Sequence of chain 1.C:
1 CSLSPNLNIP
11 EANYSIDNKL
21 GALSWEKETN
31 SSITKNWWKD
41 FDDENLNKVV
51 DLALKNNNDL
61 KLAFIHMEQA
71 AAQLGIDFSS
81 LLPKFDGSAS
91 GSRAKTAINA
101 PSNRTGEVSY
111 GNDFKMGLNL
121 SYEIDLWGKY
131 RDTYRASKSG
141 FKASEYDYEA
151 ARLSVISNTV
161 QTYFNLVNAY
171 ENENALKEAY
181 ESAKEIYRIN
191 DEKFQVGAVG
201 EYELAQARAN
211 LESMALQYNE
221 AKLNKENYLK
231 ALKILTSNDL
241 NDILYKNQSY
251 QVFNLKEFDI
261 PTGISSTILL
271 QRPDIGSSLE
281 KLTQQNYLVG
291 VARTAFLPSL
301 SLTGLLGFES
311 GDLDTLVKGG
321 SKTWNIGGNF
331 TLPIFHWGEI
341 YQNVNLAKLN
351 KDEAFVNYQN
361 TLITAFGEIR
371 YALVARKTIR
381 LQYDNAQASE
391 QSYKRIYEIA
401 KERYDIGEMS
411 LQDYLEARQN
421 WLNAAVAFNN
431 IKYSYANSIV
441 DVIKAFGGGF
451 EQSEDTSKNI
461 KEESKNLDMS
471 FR

This small molecule binds to this protein.
Small molecule (SMILES): CCCCCC(=O)O[C@@H](C)COC(=O)CCCC

Binding-site contacts:
Ligand atom CA4 contacts residue LEU126 of chain 1.C at 4.2 Å (hydrophobic).
Ligand atom CA5 contacts residue PHE330 of chain 1.C at 4.3 Å (hydrophobic).
Ligand atom OA1 contacts residue TRP127 of chain 1.C at 4.3 Å.
Ligand atom OA1 contacts residue LEU126 of chain 1.C at 3.8 Å.
Ligand atom OB1 contacts residue CYS1 of chain 1.C at 4.4 Å.
Ligand atom CG1 contacts residue LEU126 of chain 1.C at 4.3 Å (hydrophobic).
Ligand atom CA2 contacts residue TRP127 of chain 1.C at 3.9 Å (hydrophobic).
Ligand atom CG1 contacts residue TRP127 of chain 1.C at 3.7 Å (hydrophobic).
Ligand atom CG3 contacts residue CYS1 of chain 1.C at 1.4 Å (hydrophobic).
Ligand atom CB1 contacts residue CYS1 of chain 1.C at 4.4 Å (hydrophobic).
Ligand atom OG1 contacts residue TRP127 of chain 1.C at 3.8 Å.
Ligand atom CG1 contacts residue CYS1 of chain 1.C at 3.6 Å (hydrophobic).
Ligand atom CG3 contacts residue LEU126 of chain 1.C at 4.3 Å (hydrophobic).
Ligand atom CA1 contacts residue TRP127 of chain 1.C at 4.0 Å (hydrophobic).
Ligand atom CG2 contacts residue CYS1 of chain 1.C at 2.9 Å (hydrophobic).
Ligand atom CA4 contacts residue TRP127 of chain 1.C at 4.2 Å (hydrophobic).
Ligand atom OG2 contacts residue CYS1 of chain 1.C at 3.5 Å (h-bond).